Sequence of chain 1.F:
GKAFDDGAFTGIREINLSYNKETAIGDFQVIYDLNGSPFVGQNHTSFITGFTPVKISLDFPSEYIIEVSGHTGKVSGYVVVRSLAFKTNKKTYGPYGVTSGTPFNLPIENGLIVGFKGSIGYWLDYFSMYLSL

The protein below binds the small molecule below.
Small molecule (SMILES): OC[C@H]1O[C@@H](O)[C@H](O)[C@@H](O)[C@H]1O

Binding-site contacts:
Ligand atom C6 contacts residue TRP128 of chain 1.F at 3.8 Å (hydrophobic).
Ligand atom C2 contacts residue GLY126 of chain 1.F at 4.4 Å.
Ligand atom C5 contacts residue TYR83 of chain 1.F at 3.7 Å (hydrophobic).
Ligand atom O1 contacts residue GLY126 of chain 1.F at 4.2 Å.
Ligand atom O3 contacts residue GLY6 of chain 1.F at 2.8 Å (h-bond).
Ligand atom C4 contacts residue TYR83 of chain 1.F at 3.8 Å (hydrophobic).
Ligand atom O6 contacts residue GLY126 of chain 1.F at 3.5 Å.
Ligand atom C3 contacts residue GLY6 of chain 1.F at 3.8 Å.
Ligand atom O6 contacts residue VAL85 of chain 1.F at 4.1 Å.
Ligand atom C6 contacts residue ASP130 of chain 1.F at 3.2 Å.
Ligand atom O5 contacts residue TYR127 of chain 1.F at 3.0 Å (h-bond).
Ligand atom C2 contacts residue GLY6 of chain 1.F at 4.2 Å.
Ligand atom C5 contacts residue GLY126 of chain 1.F at 4.5 Å.
Ligand atom O6 contacts residue ASP130 of chain 1.F at 2.9 Å (salt-bridge).
Ligand atom C1 contacts residue TYR83 of chain 1.F at 4.3 Å (hydrophobic).
Ligand atom O6 contacts residue TRP128 of chain 1.F at 2.9 Å (h-bond).
Ligand atom O5 contacts residue GLY126 of chain 1.F at 3.7 Å.
Ligand atom C6 contacts residue VAL85 of chain 1.F at 4.0 Å (hydrophobic).
Ligand atom C5 contacts residue TYR127 of chain 1.F at 4.0 Å (hydrophobic).
Ligand atom C4 contacts residue ASP130 of chain 1.F at 3.4 Å.
Ligand atom C1 contacts residue TYR127 of chain 1.F at 3.6 Å (hydrophobic).
Ligand atom O1 contacts residue TYR127 of chain 1.F at 3.3 Å.
Ligand atom O4 contacts residue GLY6 of chain 1.F at 2.9 Å (h-bond).
Ligand atom O2 contacts residue PHE52 of chain 1.F at 4.4 Å.
Ligand atom O4 contacts residue ASP130 of chain 1.F at 2.7 Å (salt-bridge).
Ligand atom O6 contacts residue TYR127 of chain 1.F at 3.0 Å (h-bond).
Ligand atom O1 contacts residue PHE52 of chain 1.F at 3.4 Å.
Ligand atom O4 contacts residue GLY126 of chain 1.F at 3.6 Å.
Ligand atom C2 contacts residue PHE52 of chain 1.F at 4.2 Å (hydrophobic).
Ligand atom C4 contacts residue GLY6 of chain 1.F at 3.9 Å.
Ligand atom C3 contacts residue TYR83 of chain 1.F at 3.7 Å (hydrophobic).
Ligand atom C5 contacts residue ASP130 of chain 1.F at 3.8 Å.
Ligand atom C6 contacts residue TYR83 of chain 1.F at 3.8 Å (hydrophobic).
Ligand atom C6 contacts residue TYR127 of chain 1.F at 3.9 Å (hydrophobic).
Ligand atom O5 contacts residue TYR83 of chain 1.F at 4.5 Å.
Ligand atom C1 contacts residue GLY126 of chain 1.F at 4.4 Å.